Binding-site contacts:
Ligand atom C4 contacts residue ASN59 of chain 1.B at 4.2 Å.
Ligand atom C7 contacts residue ASN59 of chain 1.B at 3.2 Å.
Ligand atom C7 contacts residue SIA1 of chain 1.K at 4.4 Å.
Ligand atom N2 contacts residue ASN59 of chain 1.B at 2.9 Å (h-bond).
Ligand atom C1 contacts residue ASN59 of chain 1.B at 1.4 Å.
Ligand atom C3 contacts residue ASN59 of chain 1.B at 3.8 Å.
Ligand atom C6 contacts residue PRO3 of chain 1.B at 4.4 Å (hydrophobic).
Ligand atom C5 contacts residue ASN59 of chain 1.B at 3.7 Å.
Ligand atom O5 contacts residue ASN59 of chain 1.B at 2.4 Å (h-bond).
Ligand atom O5 contacts residue LEU14 of chain 1.B at 4.0 Å.
Ligand atom C2 contacts residue ASN59 of chain 1.B at 2.5 Å.
Ligand atom C6 contacts residue LEU14 of chain 1.B at 4.4 Å (hydrophobic).
Ligand atom C8 contacts residue ASN59 of chain 1.B at 3.8 Å.
Ligand atom O7 contacts residue ASN59 of chain 1.B at 3.8 Å.
Ligand atom C8 contacts residue SIA1 of chain 1.K at 3.3 Å.

Sequence of chain 1.B:
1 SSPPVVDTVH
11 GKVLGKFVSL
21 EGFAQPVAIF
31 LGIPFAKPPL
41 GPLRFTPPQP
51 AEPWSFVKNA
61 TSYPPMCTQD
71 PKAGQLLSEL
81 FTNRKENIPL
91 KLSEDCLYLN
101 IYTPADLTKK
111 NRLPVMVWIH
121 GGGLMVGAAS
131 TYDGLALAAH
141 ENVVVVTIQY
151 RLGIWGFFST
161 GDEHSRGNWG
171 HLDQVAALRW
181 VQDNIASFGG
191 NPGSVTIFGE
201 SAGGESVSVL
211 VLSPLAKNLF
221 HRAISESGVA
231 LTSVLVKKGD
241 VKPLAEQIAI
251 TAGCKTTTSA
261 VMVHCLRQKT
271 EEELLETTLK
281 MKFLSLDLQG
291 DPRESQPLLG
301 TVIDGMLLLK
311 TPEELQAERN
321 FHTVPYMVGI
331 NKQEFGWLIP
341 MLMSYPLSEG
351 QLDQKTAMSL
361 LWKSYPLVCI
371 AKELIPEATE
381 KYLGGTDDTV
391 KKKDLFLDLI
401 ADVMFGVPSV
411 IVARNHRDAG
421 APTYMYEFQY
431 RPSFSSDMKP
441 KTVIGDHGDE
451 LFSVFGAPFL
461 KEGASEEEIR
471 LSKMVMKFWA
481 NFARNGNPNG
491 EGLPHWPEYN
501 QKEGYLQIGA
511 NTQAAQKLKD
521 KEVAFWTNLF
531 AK

This protein binds this small molecule.
Small molecule (SMILES): CC(=O)N[C@@H]1[C@@H](O)[C@H](O)[C@@H](CO)O[C@H]1O